Sequence of chain 1.A:
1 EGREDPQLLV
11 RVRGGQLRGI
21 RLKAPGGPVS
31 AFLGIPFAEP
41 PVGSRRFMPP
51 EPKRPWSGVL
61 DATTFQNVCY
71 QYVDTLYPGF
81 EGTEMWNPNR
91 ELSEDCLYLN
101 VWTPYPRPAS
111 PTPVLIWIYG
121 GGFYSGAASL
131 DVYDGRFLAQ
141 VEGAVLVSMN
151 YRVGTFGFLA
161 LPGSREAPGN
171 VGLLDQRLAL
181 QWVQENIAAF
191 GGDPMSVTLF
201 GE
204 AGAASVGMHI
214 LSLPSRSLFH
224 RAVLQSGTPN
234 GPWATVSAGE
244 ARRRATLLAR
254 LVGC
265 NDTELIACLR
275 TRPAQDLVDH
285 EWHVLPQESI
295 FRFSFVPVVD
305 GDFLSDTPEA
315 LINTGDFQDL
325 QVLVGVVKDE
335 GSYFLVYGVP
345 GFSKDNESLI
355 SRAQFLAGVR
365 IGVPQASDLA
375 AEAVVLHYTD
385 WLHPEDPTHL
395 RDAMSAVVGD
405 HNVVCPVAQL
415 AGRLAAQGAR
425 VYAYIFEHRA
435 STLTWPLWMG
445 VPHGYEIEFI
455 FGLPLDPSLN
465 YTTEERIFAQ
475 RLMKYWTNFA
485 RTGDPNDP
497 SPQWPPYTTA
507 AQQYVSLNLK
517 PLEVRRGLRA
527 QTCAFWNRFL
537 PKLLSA

Binding-site contacts:
Ligand atom O7 contacts residue ASN350 of chain 1.A at 3.9 Å.
Ligand atom N2 contacts residue GLY345 of chain 1.A at 4.4 Å.
Ligand atom C5 contacts residue SER347 of chain 1.A at 3.9 Å.
Ligand atom C8 contacts residue LEU353 of chain 1.A at 3.7 Å (hydrophobic).
Ligand atom C5 contacts residue ASN350 of chain 1.A at 3.7 Å.
Ligand atom C5 contacts residue PHE346 of chain 1.A at 4.5 Å (hydrophobic).
Ligand atom C1 contacts residue GLY345 of chain 1.A at 4.5 Å.
Ligand atom N2 contacts residue ASN350 of chain 1.A at 3.0 Å (h-bond).
Ligand atom C4 contacts residue ASN350 of chain 1.A at 4.2 Å.
Ligand atom O5 contacts residue SER347 of chain 1.A at 3.5 Å.
Ligand atom C3 contacts residue ASN350 of chain 1.A at 3.8 Å.
Ligand atom O4 contacts residue GLY345 of chain 1.A at 4.0 Å.
Ligand atom C7 contacts residue ASN350 of chain 1.A at 3.8 Å.
Ligand atom C6 contacts residue SER347 of chain 1.A at 4.1 Å.
Ligand atom C3 contacts residue GLY345 of chain 1.A at 3.9 Å.
Ligand atom O5 contacts residue ASN350 of chain 1.A at 2.4 Å (h-bond).
Ligand atom C1 contacts residue ASN350 of chain 1.A at 1.5 Å.
Ligand atom C2 contacts residue ASN350 of chain 1.A at 2.5 Å.
Ligand atom C1 contacts residue SER347 of chain 1.A at 3.8 Å.

This protein binds this small molecule.
Small molecule (SMILES): CC(=O)N[C@@H]1[C@@H](O)[C@H](O)[C@@H](CO)O[C@H]1O